Sequence of chain 1.C:
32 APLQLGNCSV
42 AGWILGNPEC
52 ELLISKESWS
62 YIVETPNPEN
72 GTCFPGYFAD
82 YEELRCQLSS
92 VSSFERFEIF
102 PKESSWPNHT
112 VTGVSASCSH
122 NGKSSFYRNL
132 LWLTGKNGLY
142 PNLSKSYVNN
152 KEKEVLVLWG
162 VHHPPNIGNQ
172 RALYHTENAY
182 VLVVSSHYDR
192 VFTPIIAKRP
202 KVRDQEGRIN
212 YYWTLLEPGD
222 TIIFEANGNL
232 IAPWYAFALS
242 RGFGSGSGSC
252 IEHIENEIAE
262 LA

Binding-site contacts:
Ligand atom O7 contacts residue ASN71 of chain 1.C at 3.0 Å (h-bond).
Ligand atom C7 contacts residue GLU50 of chain 1.C at 4.2 Å.
Ligand atom N2 contacts residue ARG204 of chain 1.C at 4.2 Å.
Ligand atom C8 contacts residue CYS119 of chain 1.C at 3.3 Å (hydrophobic).
Ligand atom C5 contacts residue ASN71 of chain 1.C at 3.7 Å.
Ligand atom C8 contacts residue ASN71 of chain 1.C at 4.3 Å.
Ligand atom C2 contacts residue ASN71 of chain 1.C at 2.5 Å.
Ligand atom C8 contacts residue ASN48 of chain 1.C at 3.8 Å.
Ligand atom C7 contacts residue ARG204 of chain 1.C at 3.8 Å.
Ligand atom C1 contacts residue ASN71 of chain 1.C at 1.5 Å.
Ligand atom C7 contacts residue ASN71 of chain 1.C at 3.1 Å.
Ligand atom C4 contacts residue ASN71 of chain 1.C at 4.3 Å.
Ligand atom O5 contacts residue GLU70 of chain 1.C at 4.2 Å.
Ligand atom C8 contacts residue ARG204 of chain 1.C at 3.6 Å.
Ligand atom C7 contacts residue ASN48 of chain 1.C at 4.2 Å.
Ligand atom O5 contacts residue ASN71 of chain 1.C at 2.4 Å (h-bond).
Ligand atom O7 contacts residue GLU70 of chain 1.C at 4.2 Å.
Ligand atom O7 contacts residue ASN48 of chain 1.C at 4.2 Å.
Ligand atom O3 contacts residue ARG204 of chain 1.C at 3.8 Å.
Ligand atom C2 contacts residue ARG204 of chain 1.C at 4.4 Å.
Ligand atom N2 contacts residue ASN71 of chain 1.C at 2.9 Å (h-bond).
Ligand atom N2 contacts residue GLU50 of chain 1.C at 4.1 Å.
Ligand atom O7 contacts residue ARG204 of chain 1.C at 3.6 Å.
Ligand atom C8 contacts residue GLU50 of chain 1.C at 4.0 Å.
Ligand atom C3 contacts residue ASN71 of chain 1.C at 3.8 Å.

The protein below binds the small molecule below.
Small molecule (SMILES): CC(=O)N[C@@H]1[C@@H](O)[C@H](O)[C@@H](CO)O[C@H]1O